This protein binds this small molecule.
Small molecule (SMILES): C=C1CS[C@H]([C@@H](C=O)NC(=O)/C(=N\OC(C)(C)C(=O)O)c2csc(N)n2)N=C1C(=O)O

Sequence of chain 1.A:
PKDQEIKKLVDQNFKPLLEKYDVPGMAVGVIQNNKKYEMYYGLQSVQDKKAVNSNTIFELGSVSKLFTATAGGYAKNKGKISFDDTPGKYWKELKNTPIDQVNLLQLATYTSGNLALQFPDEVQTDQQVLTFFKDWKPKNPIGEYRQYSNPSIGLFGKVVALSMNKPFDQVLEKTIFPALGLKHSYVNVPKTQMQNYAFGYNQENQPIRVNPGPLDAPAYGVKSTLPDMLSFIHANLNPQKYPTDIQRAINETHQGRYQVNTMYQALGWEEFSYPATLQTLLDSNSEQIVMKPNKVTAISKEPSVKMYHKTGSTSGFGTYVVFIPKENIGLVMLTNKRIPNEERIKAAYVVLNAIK

Binding-site contacts:
Ligand atom S16 contacts residue VAL214 of chain 1.A at 3.8 Å.
Ligand atom O12 contacts residue ASN154 of chain 1.A at 3.0 Å (h-bond).
Ligand atom C11 contacts residue GLN122 of chain 1.A at 3.9 Å.
Ligand atom C15 contacts residue TYR224 of chain 1.A at 3.6 Å (hydrophobic).
Ligand atom C8 contacts residue SER317 of chain 1.A at 3.8 Å.
Ligand atom C2 contacts residue LEU121 of chain 1.A at 3.8 Å (hydrophobic).
Ligand atom N18 contacts residue SER319 of chain 1.A at 3.0 Å (h-bond).
Ligand atom S16 contacts residue GLY1 of chain 1.F at 3.9 Å.
Ligand atom C17 contacts residue GLY1 of chain 1.F at 3.8 Å.
Ligand atom C8 contacts residue SER66 of chain 1.A at 1.4 Å.
Ligand atom S16 contacts residue TYR224 of chain 1.A at 3.3 Å.
Ligand atom C7 contacts residue SER66 of chain 1.A at 2.5 Å.
Ligand atom O9 contacts residue SER317 of chain 1.A at 2.9 Å (h-bond).
Ligand atom O4B contacts residue SER317 of chain 1.A at 3.5 Å.
Ligand atom O4A contacts residue ASN345 of chain 1.A at 2.9 Å (h-bond).
Ligand atom N19 contacts residue SER319 of chain 1.A at 3.7 Å.
Ligand atom C6 contacts residue TYR152 of chain 1.A at 3.8 Å (hydrophobic).
Ligand atom O9 contacts residue GLY316 of chain 1.A at 3.5 Å.
Ligand atom S1 contacts residue LEU121 of chain 1.A at 3.6 Å.
Ligand atom C14 contacts residue THR318 of chain 1.A at 4.0 Å.
Ligand atom C14 contacts residue GLY1 of chain 1.F at 3.8 Å.
Ligand atom O12 contacts residue GLN122 of chain 1.A at 3.2 Å (h-bond).
Ligand atom C3 contacts residue VAL294 of chain 1.A at 4.0 Å (hydrophobic).
Ligand atom N19 contacts residue THR318 of chain 1.A at 3.7 Å.
Ligand atom O9 contacts residue SER66 of chain 1.A at 2.3 Å (h-bond).
Ligand atom N10 contacts residue SER317 of chain 1.A at 3.5 Å (h-bond).
Ligand atom O2B contacts residue GLY1 of chain 1.F at 3.9 Å.
Ligand atom C15 contacts residue GLY1 of chain 1.F at 4.0 Å.
Ligand atom N10 contacts residue SER66 of chain 1.A at 3.7 Å.
Ligand atom C11 contacts residue SER317 of chain 1.A at 3.9 Å.
Ligand atom C13 contacts residue SER317 of chain 1.A at 3.7 Å.
Ligand atom O2A contacts residue ARG342 of chain 1.A at 3.7 Å.
Ligand atom C6 contacts residue SER66 of chain 1.A at 3.4 Å.
Ligand atom C3' contacts residue VAL294 of chain 1.A at 3.5 Å (hydrophobic).
Ligand atom N18 contacts residue GLY1 of chain 1.F at 4.0 Å.
Ligand atom C14 contacts residue SER317 of chain 1.A at 3.9 Å.
Ligand atom C17 contacts residue THR318 of chain 1.A at 3.9 Å.
Ligand atom C17 contacts residue SER319 of chain 1.A at 3.8 Å.
Ligand atom N19 contacts residue GLY1 of chain 1.F at 3.9 Å.
Ligand atom C19 contacts residue ARG342 of chain 1.A at 3.3 Å.